Binding-site contacts:
Ligand atom CAE contacts residue ILE56 of chain 2.A at 4.2 Å (hydrophobic).
Ligand atom OAB contacts residue LEU39 of chain 2.A at 4.1 Å.
Ligand atom CAF contacts residue MET107 of chain 2.A at 3.6 Å (hydrophobic).
Ligand atom CAG contacts residue VAL92 of chain 2.A at 3.9 Å (hydrophobic).
Ligand atom CAK contacts residue ILE84 of chain 2.A at 4.3 Å (hydrophobic).
Ligand atom CAE contacts residue PHE105 of chain 2.A at 3.6 Å (hydrophobic).
Ligand atom CAA contacts residue VAL94 of chain 2.A at 4.4 Å (hydrophobic).
Ligand atom CAA contacts residue LEU46 of chain 2.A at 4.2 Å (hydrophobic).
Ligand atom CAH contacts residue MET107 of chain 2.A at 3.8 Å (hydrophobic).
Ligand atom CAG contacts residue ILE56 of chain 2.A at 3.6 Å (hydrophobic).
Ligand atom CAK contacts residue MET107 of chain 2.A at 3.6 Å (hydrophobic).
Ligand atom CAA contacts residue PHE105 of chain 2.A at 3.5 Å (hydrophobic).
Ligand atom CAC contacts residue LEU46 of chain 2.A at 4.2 Å (hydrophobic).
Ligand atom CAG contacts residue PHE105 of chain 2.A at 3.6 Å (hydrophobic).
Ligand atom CAH contacts residue ILE84 of chain 2.A at 3.8 Å (hydrophobic).
Ligand atom CAJ contacts residue MET107 of chain 2.A at 3.5 Å (hydrophobic).
Ligand atom CAA contacts residue VAL92 of chain 2.A at 4.4 Å (hydrophobic).
Ligand atom OAB contacts residue VAL41 of chain 2.A at 4.5 Å.
Ligand atom CAK contacts residue PHE105 of chain 2.A at 4.2 Å (hydrophobic).
Ligand atom CAH contacts residue ILE71 of chain 2.A at 4.4 Å (hydrophobic).
Ligand atom CAJ contacts residue LEU58 of chain 2.A at 4.1 Å (hydrophobic).
Ligand atom CAK contacts residue VAL92 of chain 2.A at 4.1 Å (hydrophobic).
Ligand atom CAJ contacts residue VAL41 of chain 2.A at 4.3 Å (hydrophobic).
Ligand atom CAC contacts residue VAL92 of chain 2.A at 4.0 Å (hydrophobic).
Ligand atom OAB contacts residue PRO38 of chain 2.A at 4.3 Å.
Ligand atom CAC contacts residue LEU54 of chain 2.A at 3.8 Å (hydrophobic).
Ligand atom CAA contacts residue LEU103 of chain 2.A at 3.5 Å (hydrophobic).
Ligand atom CAI contacts residue ILE56 of chain 2.A at 3.8 Å (hydrophobic).
Ligand atom CAE contacts residue LEU46 of chain 2.A at 4.3 Å (hydrophobic).
Ligand atom CAC contacts residue PHE105 of chain 2.A at 4.2 Å (hydrophobic).
Ligand atom CAK contacts residue ILE56 of chain 2.A at 4.0 Å (hydrophobic).
Ligand atom CAI contacts residue PHE105 of chain 2.A at 3.6 Å (hydrophobic).

Sequence of chain 2.A:
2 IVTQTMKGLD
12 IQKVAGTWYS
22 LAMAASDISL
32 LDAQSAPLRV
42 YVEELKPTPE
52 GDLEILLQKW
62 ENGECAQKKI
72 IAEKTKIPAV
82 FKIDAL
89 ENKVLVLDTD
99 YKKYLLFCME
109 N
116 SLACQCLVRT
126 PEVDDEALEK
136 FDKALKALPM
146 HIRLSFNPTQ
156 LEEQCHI

A small-molecule ligand and the protein it binds are described below.
Small molecule (SMILES): CCCCCCCCCCO